Sequence of chain 1.G:
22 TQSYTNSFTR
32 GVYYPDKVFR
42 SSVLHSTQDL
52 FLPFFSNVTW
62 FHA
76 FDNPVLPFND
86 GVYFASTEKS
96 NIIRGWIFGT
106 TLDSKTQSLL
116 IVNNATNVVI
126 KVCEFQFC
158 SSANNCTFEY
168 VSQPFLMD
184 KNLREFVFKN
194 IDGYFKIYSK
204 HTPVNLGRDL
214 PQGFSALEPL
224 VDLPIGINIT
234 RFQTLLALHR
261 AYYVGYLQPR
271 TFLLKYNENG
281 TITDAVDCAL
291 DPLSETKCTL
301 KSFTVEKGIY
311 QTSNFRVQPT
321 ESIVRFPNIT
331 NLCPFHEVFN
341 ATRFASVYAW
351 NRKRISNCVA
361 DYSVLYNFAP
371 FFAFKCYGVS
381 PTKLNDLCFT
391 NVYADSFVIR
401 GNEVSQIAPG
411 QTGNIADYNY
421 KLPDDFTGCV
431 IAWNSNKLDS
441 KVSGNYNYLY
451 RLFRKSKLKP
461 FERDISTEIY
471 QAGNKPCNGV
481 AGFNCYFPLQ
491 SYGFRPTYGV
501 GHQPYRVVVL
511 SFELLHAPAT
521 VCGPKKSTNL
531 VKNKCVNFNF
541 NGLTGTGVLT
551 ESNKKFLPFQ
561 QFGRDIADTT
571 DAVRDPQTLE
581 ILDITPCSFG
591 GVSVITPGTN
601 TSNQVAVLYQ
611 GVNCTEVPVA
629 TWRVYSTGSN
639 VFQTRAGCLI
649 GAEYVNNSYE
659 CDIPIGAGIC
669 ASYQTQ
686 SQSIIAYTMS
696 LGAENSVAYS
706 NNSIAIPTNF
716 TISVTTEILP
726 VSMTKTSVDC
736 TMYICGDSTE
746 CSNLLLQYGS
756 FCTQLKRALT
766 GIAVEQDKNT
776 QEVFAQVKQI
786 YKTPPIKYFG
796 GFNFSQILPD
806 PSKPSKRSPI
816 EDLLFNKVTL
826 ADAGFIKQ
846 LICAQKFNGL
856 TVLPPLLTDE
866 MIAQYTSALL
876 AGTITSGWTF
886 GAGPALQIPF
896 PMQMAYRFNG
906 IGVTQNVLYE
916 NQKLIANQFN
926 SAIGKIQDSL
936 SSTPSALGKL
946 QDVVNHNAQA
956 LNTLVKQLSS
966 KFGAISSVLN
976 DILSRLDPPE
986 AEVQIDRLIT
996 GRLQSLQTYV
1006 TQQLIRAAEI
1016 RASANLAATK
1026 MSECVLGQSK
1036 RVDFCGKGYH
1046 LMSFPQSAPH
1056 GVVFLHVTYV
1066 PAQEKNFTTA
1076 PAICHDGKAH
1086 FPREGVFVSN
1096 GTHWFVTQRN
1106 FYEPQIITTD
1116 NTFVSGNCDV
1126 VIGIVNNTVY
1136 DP

A protein and the small-molecule ligand that binds it are described below.
Small molecule (SMILES): CC(=O)N[C@@H]1[C@@H](O)[C@H](O)[C@@H](CO)O[C@H]1O

Binding-site contacts:
Ligand atom N2 contacts residue ASN600 of chain 1.G at 2.9 Å (h-bond).
Ligand atom C3 contacts residue ASN600 of chain 1.G at 3.8 Å.
Ligand atom O5 contacts residue ASN600 of chain 1.G at 2.4 Å (h-bond).
Ligand atom C4 contacts residue ASN600 of chain 1.G at 4.2 Å.
Ligand atom C2 contacts residue ASN600 of chain 1.G at 2.5 Å.
Ligand atom C7 contacts residue ASN600 of chain 1.G at 3.8 Å.
Ligand atom C5 contacts residue ASN600 of chain 1.G at 3.7 Å.
Ligand atom C1 contacts residue ASN600 of chain 1.G at 1.4 Å.
Ligand atom O7 contacts residue ASN600 of chain 1.G at 4.2 Å.